Binding-site contacts:
Ligand atom N02 contacts residue TRP320 of chain 1.B at 2.9 Å (h-bond).
Ligand atom C13 contacts residue HEM1 of chain 1.H at 3.9 Å.
Ligand atom C05 contacts residue VAL300 of chain 1.B at 3.7 Å (hydrophobic).
Ligand atom C02 contacts residue GLU325 of chain 1.B at 3.2 Å.
Ligand atom N22 contacts residue VAL68 of chain 1.B at 3.6 Å.
Ligand atom C07 contacts residue HEM1 of chain 1.H at 3.5 Å.
Ligand atom C17 contacts residue TRP411 of chain 1.B at 3.9 Å (hydrophobic).
Ligand atom C15 contacts residue HEM1 of chain 1.H at 3.5 Å.
Ligand atom C03 contacts residue HEM1 of chain 1.H at 3.4 Å.
Ligand atom C07 contacts residue GLY319 of chain 1.B at 3.3 Å.
Ligand atom N02 contacts residue PRO298 of chain 1.B at 3.9 Å.
Ligand atom C07 contacts residue PRO298 of chain 1.B at 3.9 Å (hydrophobic).
Ligand atom C02 contacts residue TRP320 of chain 1.B at 3.8 Å (hydrophobic).
Ligand atom C05 contacts residue HEM1 of chain 1.H at 4.0 Å.
Ligand atom N01 contacts residue HEM1 of chain 1.H at 3.9 Å.
Ligand atom C03 contacts residue PRO298 of chain 1.B at 3.7 Å (hydrophobic).
Ligand atom N02 contacts residue GLU325 of chain 1.B at 3.0 Å (salt-bridge).
Ligand atom N02 contacts residue MET322 of chain 1.B at 4.0 Å.
Ligand atom C04 contacts residue HEM1 of chain 1.H at 3.8 Å.
Ligand atom N02 contacts residue HEM1 of chain 1.H at 3.6 Å.
Ligand atom C06 contacts residue GLU325 of chain 1.B at 3.4 Å.
Ligand atom C03 contacts residue TRP320 of chain 1.B at 3.9 Å (hydrophobic).
Ligand atom C16 contacts residue HEM1 of chain 1.H at 4.1 Å.
Ligand atom C08 contacts residue HEM1 of chain 1.H at 3.5 Å.
Ligand atom N01 contacts residue GLU325 of chain 1.B at 2.4 Å (salt-bridge).
Ligand atom C08 contacts residue GLU325 of chain 1.B at 3.6 Å.
Ligand atom N22 contacts residue LEU69 of chain 1.B at 3.7 Å.
Ligand atom C17 contacts residue HEM1 of chain 1.H at 3.8 Å.
Ligand atom C26 contacts residue HEM1 of chain 1.H at 4.0 Å.
Ligand atom C06 contacts residue HEM1 of chain 1.H at 4.1 Å.
Ligand atom C02 contacts residue HEM1 of chain 1.H at 3.7 Å.
Ligand atom N11 contacts residue GLN211 of chain 1.B at 4.0 Å.
Ligand atom C12 contacts residue GLN211 of chain 1.B at 3.6 Å.
Ligand atom C07 contacts residue SER318 of chain 1.B at 4.2 Å.
Ligand atom C07 contacts residue PHE317 of chain 1.B at 4.0 Å (hydrophobic).
Ligand atom C02 contacts residue PRO298 of chain 1.B at 3.9 Å (hydrophobic).
Ligand atom N02 contacts residue TYR321 of chain 1.B at 3.5 Å.
Ligand atom C18 contacts residue HEM1 of chain 1.H at 2.9 Å.
Ligand atom C09 contacts residue GLU325 of chain 1.B at 4.0 Å.
Ligand atom C14 contacts residue HEM1 of chain 1.H at 3.4 Å.

Sequence of chain 1.B:
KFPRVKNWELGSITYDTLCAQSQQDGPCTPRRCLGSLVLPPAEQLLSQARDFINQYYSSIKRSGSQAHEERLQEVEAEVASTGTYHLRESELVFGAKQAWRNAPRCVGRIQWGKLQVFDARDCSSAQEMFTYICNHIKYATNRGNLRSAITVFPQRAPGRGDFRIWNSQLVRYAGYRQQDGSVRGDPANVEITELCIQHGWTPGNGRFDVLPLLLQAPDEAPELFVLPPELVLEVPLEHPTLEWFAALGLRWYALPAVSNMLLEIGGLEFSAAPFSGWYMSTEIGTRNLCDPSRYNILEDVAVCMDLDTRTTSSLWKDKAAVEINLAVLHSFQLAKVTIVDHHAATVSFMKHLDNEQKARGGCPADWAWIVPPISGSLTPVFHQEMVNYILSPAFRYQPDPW

This protein binds this small molecule.
Small molecule (SMILES): Cc1cc(N)nc(CCc2cncc(CCc3cc(C)cc(N)n3)c2)c1

Sequence of chain 1.A:
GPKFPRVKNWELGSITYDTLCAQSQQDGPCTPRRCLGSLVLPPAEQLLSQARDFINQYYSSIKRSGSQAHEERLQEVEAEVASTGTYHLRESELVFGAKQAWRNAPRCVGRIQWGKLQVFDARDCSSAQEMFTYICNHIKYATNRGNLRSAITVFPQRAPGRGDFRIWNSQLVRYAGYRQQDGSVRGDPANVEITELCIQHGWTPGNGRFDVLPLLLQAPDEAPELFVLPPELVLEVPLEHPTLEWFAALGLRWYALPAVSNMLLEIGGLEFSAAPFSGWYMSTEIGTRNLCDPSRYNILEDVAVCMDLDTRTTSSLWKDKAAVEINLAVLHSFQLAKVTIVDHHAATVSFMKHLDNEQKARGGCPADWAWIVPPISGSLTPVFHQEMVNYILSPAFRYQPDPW